This small molecule binds to this protein.
Small molecule (SMILES): Nc1ncnc2c1nc(Br)n2[C@H]1CCCCO1

Sequence of chain 2.A:
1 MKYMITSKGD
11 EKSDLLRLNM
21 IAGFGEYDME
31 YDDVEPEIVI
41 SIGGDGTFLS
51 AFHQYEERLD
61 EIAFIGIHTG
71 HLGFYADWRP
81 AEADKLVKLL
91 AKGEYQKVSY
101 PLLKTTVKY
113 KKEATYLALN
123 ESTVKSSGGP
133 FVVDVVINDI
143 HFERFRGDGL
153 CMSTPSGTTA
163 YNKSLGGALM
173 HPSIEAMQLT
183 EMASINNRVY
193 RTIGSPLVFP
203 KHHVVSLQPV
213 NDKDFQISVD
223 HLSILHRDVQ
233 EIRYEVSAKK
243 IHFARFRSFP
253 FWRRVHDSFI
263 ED

Sequence of chain 3.A:
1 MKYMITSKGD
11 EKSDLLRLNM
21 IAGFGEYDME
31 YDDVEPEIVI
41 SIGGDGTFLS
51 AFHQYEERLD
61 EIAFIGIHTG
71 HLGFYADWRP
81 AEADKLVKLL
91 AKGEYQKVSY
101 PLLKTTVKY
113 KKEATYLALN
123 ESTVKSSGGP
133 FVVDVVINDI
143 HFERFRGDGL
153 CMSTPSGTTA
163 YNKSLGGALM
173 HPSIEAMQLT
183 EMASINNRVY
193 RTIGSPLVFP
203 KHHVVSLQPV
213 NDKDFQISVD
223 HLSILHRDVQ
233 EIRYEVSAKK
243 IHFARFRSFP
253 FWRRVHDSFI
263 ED

Binding-site contacts:
Ligand atom C3 contacts residue TYR75 of chain 3.A at 4.3 Å (hydrophobic).
Ligand atom C7 contacts residue ASP45 of chain 3.A at 4.2 Å.
Ligand atom C4 contacts residue TYR75 of chain 3.A at 4.3 Å (hydrophobic).
Ligand atom C4 contacts residue ALA162 of chain 3.A at 3.5 Å (hydrophobic).
Ligand atom BR1 contacts residue LEU49 of chain 3.A at 3.7 Å.
Ligand atom N5 contacts residue SER158 of chain 3.A at 3.3 Å (h-bond).
Ligand atom C6 contacts residue ASP45 of chain 3.A at 4.1 Å.
Ligand atom C4 contacts residue THR161 of chain 3.A at 3.1 Å.
Ligand atom N5 contacts residue GLY159 of chain 3.A at 4.3 Å.
Ligand atom N2 contacts residue ALA162 of chain 3.A at 4.3 Å.
Ligand atom BR1 contacts residue ASN122 of chain 3.A at 3.7 Å.
Ligand atom C5 contacts residue THR161 of chain 3.A at 3.3 Å.
Ligand atom N4 contacts residue ALA162 of chain 3.A at 3.8 Å.
Ligand atom N3 contacts residue TYR75 of chain 3.A at 3.8 Å.
Ligand atom N5 contacts residue ASN122 of chain 3.A at 3.2 Å (h-bond).
Ligand atom C3 contacts residue ASP45 of chain 3.A at 4.0 Å.
Ligand atom N1 contacts residue ASP45 of chain 3.A at 3.7 Å.
Ligand atom C5 contacts residue ALA162 of chain 3.A at 4.1 Å (hydrophobic).
Ligand atom BR1 contacts residue ASP45 of chain 3.A at 3.6 Å.
Ligand atom C2 contacts residue ASN122 of chain 3.A at 3.5 Å.
Ligand atom N2 contacts residue PHE74 of chain 3.A at 4.2 Å.
Ligand atom C5 contacts residue PHE74 of chain 3.A at 3.3 Å (hydrophobic).
Ligand atom N2 contacts residue ASP45 of chain 3.A at 4.0 Å.
Ligand atom N4 contacts residue PHE74 of chain 3.A at 3.3 Å.
Ligand atom C1 contacts residue ASP45 of chain 3.A at 3.8 Å.
Ligand atom C1 contacts residue ALA162 of chain 3.A at 4.0 Å (hydrophobic).
Ligand atom BR1 contacts residue GLY46 of chain 3.A at 3.8 Å.
Ligand atom C4 contacts residue ASN122 of chain 3.A at 4.1 Å.
Ligand atom C3 contacts residue ASN122 of chain 3.A at 4.0 Å.
Ligand atom N3 contacts residue ASN122 of chain 3.A at 3.0 Å (h-bond).
Ligand atom C4 contacts residue PHE74 of chain 3.A at 4.2 Å (hydrophobic).
Ligand atom N5 contacts residue THR161 of chain 3.A at 3.1 Å (h-bond).
Ligand atom N5 contacts residue ALA162 of chain 3.A at 3.8 Å.
Ligand atom N4 contacts residue THR161 of chain 3.A at 2.3 Å (h-bond).
Ligand atom C2 contacts residue ASP45 of chain 3.A at 3.4 Å.
Ligand atom N5 contacts residue TYR75 of chain 3.A at 3.5 Å.
Ligand atom C3 contacts residue ALA162 of chain 3.A at 3.7 Å (hydrophobic).
Ligand atom N3 contacts residue ALA162 of chain 3.A at 4.2 Å.
Ligand atom C10 contacts residue ILE187 of chain 2.A at 4.2 Å (hydrophobic).
Ligand atom N3 contacts residue ASP45 of chain 3.A at 3.9 Å.